Binding-site contacts:
Ligand atom C7 contacts residue ASN1063 of chain 1.G at 3.8 Å.
Ligand atom C5 contacts residue ASN1063 of chain 1.G at 3.6 Å.
Ligand atom O6 contacts residue PHE1068 of chain 1.G at 4.4 Å.
Ligand atom C3 contacts residue THR1065 of chain 1.G at 3.8 Å.
Ligand atom O7 contacts residue ASN1063 of chain 1.G at 4.3 Å.
Ligand atom C2 contacts residue THR1065 of chain 1.G at 3.7 Å.
Ligand atom N2 contacts residue ASN1063 of chain 1.G at 2.8 Å (h-bond).
Ligand atom O3 contacts residue THR1065 of chain 1.G at 4.2 Å.
Ligand atom O7 contacts residue THR1065 of chain 1.G at 4.4 Å.
Ligand atom C1 contacts residue THR1065 of chain 1.G at 4.0 Å.
Ligand atom C3 contacts residue ASN1063 of chain 1.G at 3.7 Å.
Ligand atom C4 contacts residue ASN1063 of chain 1.G at 4.2 Å.
Ligand atom O5 contacts residue ASN1063 of chain 1.G at 2.4 Å (h-bond).
Ligand atom C8 contacts residue ASN1063 of chain 1.G at 3.3 Å.
Ligand atom N2 contacts residue THR1065 of chain 1.G at 2.8 Å (h-bond).
Ligand atom C1 contacts residue ASN1063 of chain 1.G at 1.4 Å.
Ligand atom C1 contacts residue PHE1068 of chain 1.G at 3.9 Å (hydrophobic).
Ligand atom C7 contacts residue THR1065 of chain 1.G at 3.3 Å.
Ligand atom C5 contacts residue PHE1068 of chain 1.G at 3.5 Å (hydrophobic).
Ligand atom C2 contacts residue ASN1063 of chain 1.G at 2.4 Å.
Ligand atom O5 contacts residue PHE1068 of chain 1.G at 3.1 Å.
Ligand atom C8 contacts residue THR1065 of chain 1.G at 3.2 Å.
Ligand atom C6 contacts residue PHE1068 of chain 1.G at 3.4 Å (hydrophobic).

This protein binds this small molecule.
Small molecule (SMILES): CC(=O)N[C@@H]1[C@@H](O)[C@H](O)[C@@H](CO)O[C@H]1O

Sequence of chain 1.G:
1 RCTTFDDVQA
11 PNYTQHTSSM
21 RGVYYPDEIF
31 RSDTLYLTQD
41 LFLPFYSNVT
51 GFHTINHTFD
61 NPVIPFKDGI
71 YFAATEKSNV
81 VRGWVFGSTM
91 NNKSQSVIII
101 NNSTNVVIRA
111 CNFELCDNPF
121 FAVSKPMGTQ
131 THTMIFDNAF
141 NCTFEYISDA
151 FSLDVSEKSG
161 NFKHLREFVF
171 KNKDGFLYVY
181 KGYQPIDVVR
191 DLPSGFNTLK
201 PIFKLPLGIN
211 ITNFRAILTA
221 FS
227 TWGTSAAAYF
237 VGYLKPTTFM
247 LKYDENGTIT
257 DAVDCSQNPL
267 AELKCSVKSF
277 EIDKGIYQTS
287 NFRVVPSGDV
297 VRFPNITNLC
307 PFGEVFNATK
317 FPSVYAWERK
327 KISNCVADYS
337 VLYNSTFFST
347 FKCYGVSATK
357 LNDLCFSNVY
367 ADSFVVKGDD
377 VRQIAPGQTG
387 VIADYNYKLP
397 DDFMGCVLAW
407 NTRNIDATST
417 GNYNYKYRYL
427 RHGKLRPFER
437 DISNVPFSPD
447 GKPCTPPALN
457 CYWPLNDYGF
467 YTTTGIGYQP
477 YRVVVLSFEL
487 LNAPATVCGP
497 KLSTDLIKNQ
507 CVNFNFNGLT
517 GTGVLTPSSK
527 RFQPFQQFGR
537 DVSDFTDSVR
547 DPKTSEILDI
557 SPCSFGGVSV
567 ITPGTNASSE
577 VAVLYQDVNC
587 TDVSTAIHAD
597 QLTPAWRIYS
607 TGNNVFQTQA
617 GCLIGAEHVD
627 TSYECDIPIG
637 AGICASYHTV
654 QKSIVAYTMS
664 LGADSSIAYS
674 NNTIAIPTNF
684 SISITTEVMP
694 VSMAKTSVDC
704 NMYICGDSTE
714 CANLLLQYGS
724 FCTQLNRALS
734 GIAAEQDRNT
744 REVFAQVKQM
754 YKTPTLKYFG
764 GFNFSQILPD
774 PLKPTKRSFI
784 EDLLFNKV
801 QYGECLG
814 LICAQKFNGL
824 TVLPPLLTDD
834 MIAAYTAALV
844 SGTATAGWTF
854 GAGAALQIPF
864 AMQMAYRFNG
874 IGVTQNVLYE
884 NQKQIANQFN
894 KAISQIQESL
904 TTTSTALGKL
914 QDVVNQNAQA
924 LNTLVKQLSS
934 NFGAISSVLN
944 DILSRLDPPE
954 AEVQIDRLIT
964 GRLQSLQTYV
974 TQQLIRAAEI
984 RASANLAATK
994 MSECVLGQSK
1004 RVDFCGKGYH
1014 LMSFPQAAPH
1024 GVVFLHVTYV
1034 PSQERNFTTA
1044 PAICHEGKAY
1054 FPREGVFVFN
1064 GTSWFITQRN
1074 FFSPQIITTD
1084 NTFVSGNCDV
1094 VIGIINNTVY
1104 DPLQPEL